Binding-site contacts:
Ligand atom C7 contacts residue NAG1 of chain 1.Q at 4.5 Å.
Ligand atom N2 contacts residue ASN416 of chain 1.C at 2.9 Å (h-bond).
Ligand atom C8 contacts residue ASN416 of chain 1.C at 3.4 Å.
Ligand atom C2 contacts residue ASN416 of chain 1.C at 2.4 Å.
Ligand atom C3 contacts residue ASN416 of chain 1.C at 3.8 Å.
Ligand atom C4 contacts residue ASN416 of chain 1.C at 4.2 Å.
Ligand atom C7 contacts residue ASN232 of chain 1.C at 4.1 Å.
Ligand atom O7 contacts residue NAG1 of chain 1.Q at 3.3 Å (h-bond).
Ligand atom C7 contacts residue ASN416 of chain 1.C at 3.4 Å.
Ligand atom O5 contacts residue ASN416 of chain 1.C at 2.4 Å (h-bond).
Ligand atom O7 contacts residue ASN416 of chain 1.C at 4.3 Å.
Ligand atom C6 contacts residue PRO261 of chain 1.C at 4.2 Å (hydrophobic).
Ligand atom O7 contacts residue ASN232 of chain 1.C at 3.5 Å (h-bond).
Ligand atom O5 contacts residue PRO261 of chain 1.C at 3.7 Å.
Ligand atom C5 contacts residue ASN416 of chain 1.C at 3.7 Å.
Ligand atom C1 contacts residue ASN416 of chain 1.C at 1.4 Å.
Ligand atom O6 contacts residue PRO261 of chain 1.C at 3.7 Å.

This small molecule binds to this protein.
Small molecule (SMILES): CC(=O)N[C@H]1[C@H](O[C@H]2[C@H](O)[C@@H](NC(C)=O)CO[C@@H]2CO)O[C@H](CO)[C@@H](O[C@@H]2O[C@H](CO)[C@@H](O)[C@H](O)[C@@H]2O)[C@@H]1O

Sequence of chain 1.C:
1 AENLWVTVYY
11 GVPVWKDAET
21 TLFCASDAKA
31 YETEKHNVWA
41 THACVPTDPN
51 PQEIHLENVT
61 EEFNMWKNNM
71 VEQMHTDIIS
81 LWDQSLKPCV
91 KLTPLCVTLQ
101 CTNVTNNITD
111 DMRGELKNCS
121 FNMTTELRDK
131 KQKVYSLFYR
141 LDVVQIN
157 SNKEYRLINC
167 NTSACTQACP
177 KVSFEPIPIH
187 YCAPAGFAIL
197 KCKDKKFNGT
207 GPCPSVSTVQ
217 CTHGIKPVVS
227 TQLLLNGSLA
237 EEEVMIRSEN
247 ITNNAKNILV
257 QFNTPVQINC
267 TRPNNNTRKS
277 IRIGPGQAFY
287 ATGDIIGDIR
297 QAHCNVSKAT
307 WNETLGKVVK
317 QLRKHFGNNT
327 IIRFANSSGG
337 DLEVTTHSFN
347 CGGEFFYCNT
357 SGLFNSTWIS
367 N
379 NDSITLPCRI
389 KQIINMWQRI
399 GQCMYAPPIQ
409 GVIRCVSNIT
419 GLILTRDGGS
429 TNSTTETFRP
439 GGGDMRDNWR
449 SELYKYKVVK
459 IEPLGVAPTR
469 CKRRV